Binding-site contacts:
Ligand atom O6 contacts residue ASN188 of chain 9.E at 4.5 Å.
Ligand atom C1 contacts residue ASN188 of chain 9.E at 1.4 Å.
Ligand atom O7 contacts residue ASN188 of chain 9.E at 4.2 Å.
Ligand atom O5 contacts residue ASN188 of chain 9.E at 2.3 Å (h-bond).
Ligand atom C4 contacts residue ASN188 of chain 9.E at 4.2 Å.
Ligand atom C5 contacts residue ASN188 of chain 9.E at 3.6 Å.
Ligand atom C2 contacts residue ASN188 of chain 9.E at 2.6 Å.
Ligand atom C7 contacts residue ASN188 of chain 9.E at 3.9 Å.
Ligand atom C3 contacts residue ASN188 of chain 9.E at 3.9 Å.
Ligand atom N2 contacts residue ASN188 of chain 9.E at 3.1 Å (h-bond).

Sequence of chain 9.E:
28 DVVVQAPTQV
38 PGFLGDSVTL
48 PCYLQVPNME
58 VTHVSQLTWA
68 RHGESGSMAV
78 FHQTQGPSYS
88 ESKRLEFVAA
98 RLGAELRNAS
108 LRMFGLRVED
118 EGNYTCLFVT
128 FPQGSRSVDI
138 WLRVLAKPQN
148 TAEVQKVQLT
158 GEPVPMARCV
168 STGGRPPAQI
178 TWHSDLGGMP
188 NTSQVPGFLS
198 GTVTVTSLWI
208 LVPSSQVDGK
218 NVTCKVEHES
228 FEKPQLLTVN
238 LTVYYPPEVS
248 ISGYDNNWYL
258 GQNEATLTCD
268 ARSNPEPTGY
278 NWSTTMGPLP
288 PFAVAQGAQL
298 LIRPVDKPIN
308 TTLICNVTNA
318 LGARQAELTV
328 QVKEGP

This small molecule binds to this protein.
Small molecule (SMILES): CC(=O)N[C@H]1[C@H](O[C@H]2[C@H](O)[C@@H](NC(C)=O)CO[C@@H]2CO)O[C@H](CO)[C@@H](O)[C@@H]1O